Sequence of chain 1.E:
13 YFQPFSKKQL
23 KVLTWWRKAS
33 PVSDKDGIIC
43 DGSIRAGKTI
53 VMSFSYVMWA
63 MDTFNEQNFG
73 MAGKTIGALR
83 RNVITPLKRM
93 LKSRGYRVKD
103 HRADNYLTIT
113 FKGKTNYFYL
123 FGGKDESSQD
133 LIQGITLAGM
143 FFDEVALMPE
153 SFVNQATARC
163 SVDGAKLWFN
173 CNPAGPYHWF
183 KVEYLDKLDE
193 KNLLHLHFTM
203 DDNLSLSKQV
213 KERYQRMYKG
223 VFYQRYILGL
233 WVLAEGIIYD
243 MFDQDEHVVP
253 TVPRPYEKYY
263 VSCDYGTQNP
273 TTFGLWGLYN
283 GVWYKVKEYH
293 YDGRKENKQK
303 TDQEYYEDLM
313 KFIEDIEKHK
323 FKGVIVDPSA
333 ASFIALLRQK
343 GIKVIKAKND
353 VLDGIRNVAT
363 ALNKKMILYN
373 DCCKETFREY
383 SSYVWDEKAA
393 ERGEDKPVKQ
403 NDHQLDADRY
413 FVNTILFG

The protein below binds the small molecule below.
Small molecule (SMILES): Nc1ncnc2c1ncn2[C@@H]1O[C@H](COP(=O)(O)OP(=O)(O)OP(O)(O)=S)[C@@H](O)[C@H]1O

Binding-site contacts:
Ligand atom O1B contacts residue MG1 of chain 1.N at 2.2 Å.
Ligand atom N7 contacts residue ASN205 of chain 1.E at 3.4 Å (h-bond).
Ligand atom N7 contacts residue GLN21 of chain 1.E at 3.2 Å (h-bond).
Ligand atom N6 contacts residue PHE17 of chain 1.E at 3.2 Å.
Ligand atom S1G contacts residue ILE46 of chain 1.E at 3.7 Å.
Ligand atom O1A contacts residue THR51 of chain 1.E at 3.5 Å.
Ligand atom N6 contacts residue GLN21 of chain 1.E at 3.6 Å (h-bond).
Ligand atom N1 contacts residue SER207 of chain 1.E at 3.5 Å (h-bond).
Ligand atom O3A contacts residue LYS50 of chain 1.E at 3.7 Å.
Ligand atom N1 contacts residue GLN15 of chain 1.E at 3.0 Å (h-bond).
Ligand atom C2 contacts residue SER207 of chain 1.E at 3.3 Å.
Ligand atom O2A contacts residue ILE52 of chain 1.E at 3.2 Å (h-bond).
Ligand atom C6 contacts residue SER207 of chain 1.E at 3.4 Å.
Ligand atom O3G contacts residue LYS50 of chain 1.E at 3.1 Å (salt-bridge).
Ligand atom O2A contacts residue GLY49 of chain 1.E at 3.3 Å.
Ligand atom S1G contacts residue ARG47 of chain 1.E at 3.5 Å (salt-bridge).
Ligand atom O4' contacts residue ASN205 of chain 1.E at 3.1 Å (h-bond).
Ligand atom O3G contacts residue ILE46 of chain 1.E at 3.7 Å.
Ligand atom O2B contacts residue LYS50 of chain 1.E at 3.2 Å.
Ligand atom PB contacts residue MG1 of chain 1.N at 3.3 Å.
Ligand atom O1B contacts residue THR51 of chain 1.E at 2.6 Å (h-bond).
Ligand atom O3A contacts residue GLY49 of chain 1.E at 3.1 Å (h-bond).
Ligand atom C8 contacts residue ASN205 of chain 1.E at 3.1 Å.
Ligand atom C5 contacts residue SER207 of chain 1.E at 3.2 Å.
Ligand atom N3 contacts residue SER207 of chain 1.E at 3.1 Å (h-bond).
Ligand atom C6 contacts residue GLN15 of chain 1.E at 3.5 Å.
Ligand atom N9 contacts residue SER207 of chain 1.E at 3.7 Å.
Ligand atom PG contacts residue MG1 of chain 1.N at 3.2 Å.
Ligand atom C2 contacts residue GLN15 of chain 1.E at 3.6 Å.
Ligand atom O2B contacts residue ALA48 of chain 1.E at 2.9 Å (h-bond).
Ligand atom O2B contacts residue GLY49 of chain 1.E at 3.2 Å (h-bond).
Ligand atom C4 contacts residue SER207 of chain 1.E at 3.0 Å.
Ligand atom O3G contacts residue ASN174 of chain 1.E at 3.1 Å (h-bond).
Ligand atom O2G contacts residue MG1 of chain 1.N at 2.1 Å.
Ligand atom N6 contacts residue GLN15 of chain 1.E at 2.9 Å (h-bond).
Ligand atom O3B contacts residue ARG47 of chain 1.E at 3.3 Å (salt-bridge).
Ligand atom O2A contacts residue THR51 of chain 1.E at 3.7 Å.
Ligand atom O1A contacts residue MG1 of chain 1.N at 3.6 Å.
Ligand atom C5' contacts residue ASN205 of chain 1.E at 3.7 Å.
Ligand atom O3B contacts residue MG1 of chain 1.N at 3.3 Å.